Sequence of chain 1.A:
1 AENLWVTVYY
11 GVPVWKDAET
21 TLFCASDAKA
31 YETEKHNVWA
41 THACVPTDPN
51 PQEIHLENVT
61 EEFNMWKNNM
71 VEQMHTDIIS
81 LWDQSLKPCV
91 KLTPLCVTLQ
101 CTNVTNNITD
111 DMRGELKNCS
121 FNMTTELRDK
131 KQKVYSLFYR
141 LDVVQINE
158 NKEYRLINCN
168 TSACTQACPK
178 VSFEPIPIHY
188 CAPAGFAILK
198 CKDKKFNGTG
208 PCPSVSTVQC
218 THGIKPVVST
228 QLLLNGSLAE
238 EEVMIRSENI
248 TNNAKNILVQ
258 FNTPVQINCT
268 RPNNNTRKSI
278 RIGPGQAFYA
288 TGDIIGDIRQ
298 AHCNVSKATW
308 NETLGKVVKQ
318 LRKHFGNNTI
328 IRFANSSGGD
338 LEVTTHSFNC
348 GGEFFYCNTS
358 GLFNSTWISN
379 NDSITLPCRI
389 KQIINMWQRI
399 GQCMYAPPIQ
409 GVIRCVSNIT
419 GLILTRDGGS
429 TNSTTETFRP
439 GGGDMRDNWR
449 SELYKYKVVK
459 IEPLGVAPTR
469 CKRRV

Binding-site contacts:
Ligand atom C1 contacts residue ASN265 of chain 1.A at 1.4 Å.
Ligand atom N2 contacts residue ASN265 of chain 1.A at 2.9 Å (h-bond).
Ligand atom C8 contacts residue GLN263 of chain 1.A at 4.1 Å.
Ligand atom C7 contacts residue ASN265 of chain 1.A at 3.6 Å.
Ligand atom O7 contacts residue ASN265 of chain 1.A at 3.9 Å.
Ligand atom C4 contacts residue ASN265 of chain 1.A at 4.2 Å.
Ligand atom C6 contacts residue ASN265 of chain 1.A at 4.2 Å.
Ligand atom C6 contacts residue ARG412 of chain 1.A at 4.0 Å.
Ligand atom C1 contacts residue ARG412 of chain 1.A at 4.3 Å.
Ligand atom N2 contacts residue GLN263 of chain 1.A at 3.9 Å.
Ligand atom O5 contacts residue ARG412 of chain 1.A at 3.4 Å (salt-bridge).
Ligand atom C5 contacts residue ARG412 of chain 1.A at 4.3 Å.
Ligand atom C5 contacts residue ASN265 of chain 1.A at 3.6 Å.
Ligand atom C2 contacts residue GLN263 of chain 1.A at 4.4 Å.
Ligand atom C1 contacts residue GLN263 of chain 1.A at 4.0 Å.
Ligand atom C3 contacts residue ASN265 of chain 1.A at 3.8 Å.
Ligand atom C8 contacts residue SER303 of chain 1.A at 3.5 Å.
Ligand atom C8 contacts residue VAL302 of chain 1.A at 3.8 Å (hydrophobic).
Ligand atom O6 contacts residue ARG412 of chain 1.A at 3.7 Å.
Ligand atom O5 contacts residue ASN265 of chain 1.A at 2.4 Å (h-bond).
Ligand atom C2 contacts residue ASN265 of chain 1.A at 2.5 Å.

This protein binds this small molecule.
Small molecule (SMILES): CC(=O)N[C@@H]1[C@@H](O)[C@H](O)[C@@H](CO)O[C@H]1O